Sequence of chain 1.A:
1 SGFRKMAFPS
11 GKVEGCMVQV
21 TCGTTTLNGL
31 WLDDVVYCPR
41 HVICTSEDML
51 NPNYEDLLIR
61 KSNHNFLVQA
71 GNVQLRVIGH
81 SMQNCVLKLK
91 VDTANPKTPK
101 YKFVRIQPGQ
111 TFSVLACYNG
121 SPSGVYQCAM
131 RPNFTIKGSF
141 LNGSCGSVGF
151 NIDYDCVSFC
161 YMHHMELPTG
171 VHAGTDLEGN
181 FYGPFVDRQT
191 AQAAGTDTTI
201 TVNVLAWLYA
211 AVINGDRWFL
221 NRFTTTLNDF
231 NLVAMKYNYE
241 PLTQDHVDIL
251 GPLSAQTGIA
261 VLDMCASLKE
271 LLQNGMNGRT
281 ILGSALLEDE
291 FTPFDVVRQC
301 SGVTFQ

A small-molecule ligand and the protein it binds are described below.
Small molecule (SMILES): CNC(=O)c1cc(Br)cc([N+](=O)[O-])c1N[C@@H]1CCCC[C@@H]1NC(=O)c1cncc2ccccc12

Binding-site contacts:
Ligand atom BR1 contacts residue THR190 of chain 1.B at 3.3 Å.
Ligand atom N1 contacts residue GLU166 of chain 1.B at 3.5 Å (salt-bridge).
Ligand atom O2 contacts residue MET49 of chain 1.B at 3.1 Å.
Ligand atom C4 contacts residue GLN189 of chain 1.B at 3.6 Å.
Ligand atom C17 contacts residue SER144 of chain 1.B at 3.7 Å.
Ligand atom N5 contacts residue SER144 of chain 1.B at 3.4 Å (h-bond).
Ligand atom C13 contacts residue CYS145 of chain 1.B at 3.6 Å (hydrophobic).
Ligand atom O1 contacts residue GLU166 of chain 1.B at 2.9 Å (salt-bridge).
Ligand atom C19 contacts residue ASN142 of chain 1.B at 3.7 Å.
Ligand atom N2 contacts residue MET49 of chain 1.B at 3.4 Å.
Ligand atom C7 contacts residue MET165 of chain 1.B at 3.6 Å (hydrophobic).
Ligand atom O3 contacts residue HIS41 of chain 1.B at 3.1 Å.
Ligand atom C6 contacts residue ARG188 of chain 1.B at 3.3 Å.
Ligand atom C20 contacts residue PHE140 of chain 1.B at 3.6 Å (hydrophobic).
Ligand atom N3 contacts residue MET165 of chain 1.B at 3.7 Å.
Ligand atom C17 contacts residue HIS163 of chain 1.B at 3.3 Å.
Ligand atom C18 contacts residue PHE140 of chain 1.B at 3.5 Å (hydrophobic).
Ligand atom N5 contacts residue HIS163 of chain 1.B at 2.8 Å (h-bond).
Ligand atom O2 contacts residue MET165 of chain 1.B at 3.3 Å.
Ligand atom C24 contacts residue ASN142 of chain 1.B at 3.7 Å.
Ligand atom N5 contacts residue PHE140 of chain 1.B at 3.7 Å.
Ligand atom BR1 contacts residue GLN192 of chain 1.B at 3.5 Å.
Ligand atom C12 contacts residue HIS41 of chain 1.B at 3.3 Å.
Ligand atom N2 contacts residue MET165 of chain 1.B at 3.4 Å.
Ligand atom C13 contacts residue HIS41 of chain 1.B at 3.6 Å.
Ligand atom C23 contacts residue ASN142 of chain 1.B at 3.6 Å.
Ligand atom O3 contacts residue MET49 of chain 1.B at 3.3 Å.
Ligand atom O4 contacts residue ASN142 of chain 1.B at 3.4 Å (h-bond).
Ligand atom C2 contacts residue GLU166 of chain 1.B at 3.2 Å.
Ligand atom C3 contacts residue GLU166 of chain 1.B at 3.7 Å.
Ligand atom O2 contacts residue ASP187 of chain 1.B at 3.2 Å.
Ligand atom C4 contacts residue GLU166 of chain 1.B at 3.5 Å.
Ligand atom C19 contacts residue LEU141 of chain 1.B at 3.5 Å (hydrophobic).
Ligand atom O2 contacts residue ARG188 of chain 1.B at 3.0 Å (salt-bridge).
Ligand atom C8 contacts residue MET165 of chain 1.B at 3.4 Å (hydrophobic).
Ligand atom C18 contacts residue LEU141 of chain 1.B at 3.6 Å (hydrophobic).
Ligand atom C20 contacts residue GLU166 of chain 1.B at 3.4 Å.
Ligand atom C18 contacts residue GLU166 of chain 1.B at 3.6 Å.
Ligand atom O1 contacts residue MET165 of chain 1.B at 3.7 Å.
Ligand atom C5 contacts residue GLN189 of chain 1.B at 3.6 Å.

Sequence of chain 1.B:
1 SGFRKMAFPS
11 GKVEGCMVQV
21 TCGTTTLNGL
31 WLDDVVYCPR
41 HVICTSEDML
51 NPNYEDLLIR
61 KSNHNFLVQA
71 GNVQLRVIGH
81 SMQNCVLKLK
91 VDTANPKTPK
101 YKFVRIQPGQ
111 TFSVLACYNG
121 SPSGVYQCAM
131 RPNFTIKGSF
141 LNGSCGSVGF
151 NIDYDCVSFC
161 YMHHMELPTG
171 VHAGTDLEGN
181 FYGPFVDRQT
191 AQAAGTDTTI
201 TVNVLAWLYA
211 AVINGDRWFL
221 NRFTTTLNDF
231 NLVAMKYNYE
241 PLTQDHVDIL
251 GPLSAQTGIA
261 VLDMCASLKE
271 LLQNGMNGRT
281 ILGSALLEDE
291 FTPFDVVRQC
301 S